A protein and the small-molecule ligand that binds it are described below.
Small molecule (SMILES): C[C@@H]1O[C@@H](O)[C@@H](O)[C@H](O)[C@@H]1O

Binding-site contacts:
Ligand atom C4 contacts residue FUC3 of chain 1.B at 0.2 Å.
Ligand atom C4 contacts residue NAG1 of chain 1.C at 4.2 Å.
Ligand atom O2 contacts residue FUC3 of chain 1.B at 0.3 Å (h-bond).
Ligand atom C5 contacts residue NAG2 of chain 1.B at 4.3 Å.
Ligand atom C3 contacts residue NAG1 of chain 1.B at 3.8 Å.
Ligand atom C2 contacts residue NAG1 of chain 1.C at 2.4 Å.
Ligand atom C3 contacts residue FUC3 of chain 1.B at 0.1 Å.
Ligand atom C3 contacts residue NAG1 of chain 1.C at 3.7 Å.
Ligand atom C1 contacts residue NAG1 of chain 1.C at 1.4 Å.
Ligand atom C6 contacts residue NAG1 of chain 1.D at 3.9 Å.
Ligand atom O4 contacts residue NAG1 of chain 1.C at 4.5 Å.
Ligand atom C6 contacts residue NAG2 of chain 1.B at 3.7 Å.
Ligand atom C4 contacts residue NAG1 of chain 1.B at 4.3 Å.
Ligand atom O5 contacts residue FUC3 of chain 1.B at 0.3 Å (h-bond).
Ligand atom O2 contacts residue NAG1 of chain 1.C at 2.6 Å (h-bond).
Ligand atom C5 contacts residue FUC3 of chain 1.B at 0.3 Å.
Ligand atom O2 contacts residue NAG1 of chain 1.B at 2.6 Å (h-bond).
Ligand atom C2 contacts residue FUC3 of chain 1.B at 0.2 Å.
Ligand atom O5 contacts residue NAG1 of chain 1.B at 2.7 Å (h-bond).
Ligand atom O4 contacts residue NAG1 of chain 1.B at 4.5 Å.
Ligand atom C5 contacts residue NAG1 of chain 1.D at 4.4 Å.
Ligand atom C1 contacts residue NAG1 of chain 1.B at 1.6 Å.
Ligand atom O5 contacts residue NAG1 of chain 1.D at 3.4 Å (h-bond).
Ligand atom C1 contacts residue NAG2 of chain 1.B at 4.0 Å.
Ligand atom O4 contacts residue FUC3 of chain 1.B at 0.2 Å (h-bond).
Ligand atom C1 contacts residue FUC3 of chain 1.B at 0.2 Å.
Ligand atom C1 contacts residue NAG1 of chain 1.D at 4.3 Å.
Ligand atom O3 contacts residue FUC3 of chain 1.B at 0.2 Å (h-bond).
Ligand atom O5 contacts residue NAG2 of chain 1.B at 3.2 Å (h-bond).
Ligand atom O5 contacts residue NAG1 of chain 1.C at 2.4 Å (h-bond).
Ligand atom C2 contacts residue NAG1 of chain 1.B at 2.4 Å.
Ligand atom C6 contacts residue FUC3 of chain 1.B at 0.3 Å.
Ligand atom C6 contacts residue NAG1 of chain 1.C at 4.4 Å.
Ligand atom C5 contacts residue NAG1 of chain 1.B at 3.9 Å.
Ligand atom C5 contacts residue NAG1 of chain 1.C at 3.7 Å.